Binding-site contacts:
Ligand atom C1 contacts residue ASN18 of chain 1.C at 1.4 Å.
Ligand atom C2 contacts residue ASN18 of chain 1.C at 2.1 Å.
Ligand atom C7 contacts residue SER17 of chain 1.C at 4.1 Å.
Ligand atom O3 contacts residue ASN18 of chain 1.C at 4.5 Å.
Ligand atom O7 contacts residue ASN18 of chain 1.C at 3.1 Å (h-bond).
Ligand atom C8 contacts residue ASN18 of chain 1.C at 4.2 Å.
Ligand atom C4 contacts residue ASN18 of chain 1.C at 4.0 Å.
Ligand atom O7 contacts residue SER16 of chain 1.C at 4.2 Å.
Ligand atom O7 contacts residue SER17 of chain 1.C at 3.9 Å.
Ligand atom C7 contacts residue ASN18 of chain 1.C at 3.0 Å.
Ligand atom C3 contacts residue ASN18 of chain 1.C at 3.5 Å.
Ligand atom C8 contacts residue SER16 of chain 1.C at 3.8 Å.
Ligand atom C5 contacts residue ASN18 of chain 1.C at 3.6 Å.
Ligand atom O5 contacts residue ASN18 of chain 1.C at 2.4 Å (h-bond).
Ligand atom O7 contacts residue NAG1 of chain 1.E at 3.4 Å.
Ligand atom C1 contacts residue SER94 of chain 1.C at 4.3 Å.
Ligand atom O5 contacts residue SER94 of chain 1.C at 4.1 Å.
Ligand atom C7 contacts residue NAG1 of chain 1.E at 4.4 Å.
Ligand atom O7 contacts residue ASN65 of chain 1.C at 4.4 Å.
Ligand atom N2 contacts residue ASN18 of chain 1.C at 2.6 Å (h-bond).
Ligand atom C8 contacts residue SER17 of chain 1.C at 3.9 Å.

Sequence of chain 1.C:
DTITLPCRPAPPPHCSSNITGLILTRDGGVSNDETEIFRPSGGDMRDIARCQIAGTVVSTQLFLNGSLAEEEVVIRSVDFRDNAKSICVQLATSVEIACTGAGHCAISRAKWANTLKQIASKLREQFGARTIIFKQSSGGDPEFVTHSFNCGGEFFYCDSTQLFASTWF

The protein below binds the small molecule below.
Small molecule (SMILES): CC(=O)N[C@@H]1[C@@H](O)[C@H](O)[C@@H](CO)O[C@H]1O